Sequence of chain 47.A:
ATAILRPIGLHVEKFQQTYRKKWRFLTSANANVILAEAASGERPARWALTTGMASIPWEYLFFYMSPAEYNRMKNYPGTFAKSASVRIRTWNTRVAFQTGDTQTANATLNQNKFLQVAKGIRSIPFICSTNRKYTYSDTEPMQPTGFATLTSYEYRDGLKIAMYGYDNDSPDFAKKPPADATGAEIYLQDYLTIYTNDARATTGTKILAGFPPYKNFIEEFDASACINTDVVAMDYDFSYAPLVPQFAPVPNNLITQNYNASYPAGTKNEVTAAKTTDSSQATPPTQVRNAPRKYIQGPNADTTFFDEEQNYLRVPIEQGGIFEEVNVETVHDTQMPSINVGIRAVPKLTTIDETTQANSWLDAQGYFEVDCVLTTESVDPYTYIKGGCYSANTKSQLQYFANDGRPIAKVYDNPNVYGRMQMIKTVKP

Binding-site contacts:
Ligand atom N3 contacts residue DG3 of chain 47.C at 3.4 Å.
Ligand atom C2 contacts residue DG3 of chain 47.C at 3.4 Å.
Ligand atom N1 contacts residue TYR404 of chain 47.A at 3.6 Å.
Ligand atom N4 contacts residue GLU489 of chain 47.A at 3.7 Å.
Ligand atom O6 contacts residue DG4 of chain 47.C at 3.5 Å (h-bond).
Ligand atom C4' contacts residue ASP401 of chain 47.A at 3.5 Å.
Ligand atom N4 contacts residue VAL495 of chain 47.A at 3.1 Å.
Ligand atom N4 contacts residue GLU493 of chain 47.A at 2.6 Å (salt-bridge).
Ligand atom N9 contacts residue DG3 of chain 47.C at 3.6 Å.
Ligand atom C5' contacts residue ASP401 of chain 47.A at 3.5 Å.
Ligand atom C4 contacts residue DG3 of chain 47.C at 3.5 Å.
Ligand atom O6 contacts residue DG3 of chain 47.C at 3.5 Å.
Ligand atom C4 contacts residue PHE487 of chain 47.A at 3.7 Å (hydrophobic).
Ligand atom C2 contacts residue TYR404 of chain 47.A at 3.6 Å (hydrophobic).
Ligand atom N3 contacts residue GLU493 of chain 47.A at 3.5 Å (salt-bridge).
Ligand atom C5 contacts residue VAL495 of chain 47.A at 3.0 Å (hydrophobic).
Ligand atom N2 contacts residue DG3 of chain 47.C at 3.5 Å (h-bond).
Ligand atom C1' contacts residue DG3 of chain 47.C at 3.7 Å.
Ligand atom C6 contacts residue VAL495 of chain 47.A at 3.7 Å (hydrophobic).
Ligand atom N1 contacts residue DG3 of chain 47.C at 3.5 Å.
Ligand atom O3' contacts residue SER403 of chain 47.A at 3.5 Å.
Ligand atom O4' contacts residue ASP401 of chain 47.A at 3.2 Å (salt-bridge).
Ligand atom OP2 contacts residue HIS496 of chain 47.A at 2.9 Å (h-bond).
Ligand atom C8 contacts residue DG3 of chain 47.C at 3.6 Å.
Ligand atom O4' contacts residue DG3 of chain 47.C at 3.2 Å (h-bond).
Ligand atom C4 contacts residue VAL495 of chain 47.A at 3.1 Å (hydrophobic).
Ligand atom O3' contacts residue HIS496 of chain 47.A at 3.7 Å.
Ligand atom C6 contacts residue DG3 of chain 47.C at 3.5 Å.
Ligand atom C1' contacts residue SER403 of chain 47.A at 3.2 Å.
Ligand atom C4 contacts residue GLU493 of chain 47.A at 3.4 Å.
Ligand atom O4' contacts residue SER403 of chain 47.A at 3.3 Å (h-bond).
Ligand atom O5' contacts residue SER403 of chain 47.A at 3.1 Å (h-bond).
Ligand atom C5' contacts residue PHE402 of chain 47.A at 3.4 Å (hydrophobic).
Ligand atom N4 contacts residue PHE487 of chain 47.A at 2.9 Å (h-bond).
Ligand atom C2' contacts residue THR494 of chain 47.A at 3.3 Å.
Ligand atom C5' contacts residue SER403 of chain 47.A at 3.2 Å.
Ligand atom O3' contacts residue ASP401 of chain 47.A at 3.5 Å.
Ligand atom C5 contacts residue DG3 of chain 47.C at 3.4 Å.
Ligand atom C6 contacts residue TYR404 of chain 47.A at 3.6 Å (hydrophobic).
Ligand atom O5' contacts residue ASP401 of chain 47.A at 3.7 Å.

This small molecule binds to this protein.
Small molecule (SMILES): N=c1ccn([C@H]2C[C@H](O[P](=O)(O)OC[C@H]3O[C@@H](n4cnc5c(=O)nc(N)[nH]c54)C[C@@H]3O[P](=O)(O)OC[C@H]3O[C@@H](n4cnc5c(N)ncnc54)C[C@@H]3O)[C@@H](COP(=O)=O)O2)c(=O)[nH]1